Binding-site contacts:
Ligand atom F20 contacts residue LEU71 of chain 1.A at 3.5 Å.
Ligand atom N7 contacts residue THR86 of chain 1.A at 3.6 Å.
Ligand atom O24 contacts residue PHE152 of chain 1.A at 3.8 Å.
Ligand atom C17 contacts residue LEU71 of chain 1.A at 3.5 Å (hydrophobic).
Ligand atom F19 contacts residue LYS40 of chain 1.A at 3.7 Å.
Ligand atom C18 contacts residue LEU71 of chain 1.A at 3.4 Å (hydrophobic).
Ligand atom O23 contacts residue ASP151 of chain 1.A at 3.5 Å (salt-bridge).
Ligand atom O12 contacts residue PHE140 of chain 1.A at 3.7 Å.
Ligand atom O23 contacts residue PHE152 of chain 1.A at 2.5 Å (h-bond).
Ligand atom C6 contacts residue TRP88 of chain 1.A at 3.7 Å (hydrophobic).
Ligand atom N4 contacts residue CYS89 of chain 1.A at 3.0 Å (h-bond).
Ligand atom N21 contacts residue ASP151 of chain 1.A at 3.2 Å (salt-bridge).
Ligand atom C15 contacts residue THR86 of chain 1.A at 3.7 Å.
Ligand atom C15 contacts residue ILE84 of chain 1.A at 3.8 Å (hydrophobic).
Ligand atom C8 contacts residue ALA38 of chain 1.A at 3.6 Å (hydrophobic).
Ligand atom C5 contacts residue CYS89 of chain 1.A at 3.7 Å (hydrophobic).
Ligand atom C8 contacts residue LEU71 of chain 1.A at 3.6 Å (hydrophobic).
Ligand atom C5 contacts residue TRP88 of chain 1.A at 3.3 Å (hydrophobic).
Ligand atom C26 contacts residue PHE152 of chain 1.A at 3.7 Å (hydrophobic).
Ligand atom N4 contacts residue TRP88 of chain 1.A at 3.4 Å.
Ligand atom N7 contacts residue ALA38 of chain 1.A at 3.6 Å.
Ligand atom C27 contacts residue LEU71 of chain 1.A at 3.5 Å (hydrophobic).
Ligand atom F20 contacts residue ASP151 of chain 1.A at 3.6 Å.
Ligand atom O12 contacts residue VAL28 of chain 1.A at 3.7 Å.
Ligand atom O24 contacts residue LYS40 of chain 1.A at 3.4 Å (salt-bridge).
Ligand atom C8 contacts residue GLN87 of chain 1.A at 3.7 Å.
Ligand atom C16 contacts residue ILE84 of chain 1.A at 3.7 Å (hydrophobic).
Ligand atom N21 contacts residue LEU71 of chain 1.A at 3.7 Å.
Ligand atom N7 contacts residue LEU71 of chain 1.A at 3.6 Å.
Ligand atom N7 contacts residue GLN87 of chain 1.A at 3.0 Å (h-bond).
Ligand atom C8 contacts residue THR86 of chain 1.A at 3.3 Å.
Ligand atom F19 contacts residue VAL28 of chain 1.A at 3.8 Å.
Ligand atom C15 contacts residue LYS40 of chain 1.A at 3.4 Å.
Ligand atom C14 contacts residue LYS40 of chain 1.A at 3.7 Å.
Ligand atom C25 contacts residue LEU62 of chain 1.A at 3.5 Å (hydrophobic).
Ligand atom C3 contacts residue CYS89 of chain 1.A at 3.8 Å (hydrophobic).
Ligand atom S22 contacts residue PHE152 of chain 1.A at 3.8 Å.
Ligand atom F19 contacts residue ALA38 of chain 1.A at 3.4 Å.
Ligand atom F20 contacts residue PHE140 of chain 1.A at 3.0 Å.
Ligand atom CL10 contacts residue ILE20 of chain 1.A at 3.7 Å.

The protein below binds the small molecule below.
Small molecule (SMILES): CCCS(=O)(=O)Nc1ccc(F)c(C(=O)c2c[nH]c3ncc(Cl)cc23)c1F

Sequence of chain 1.A:
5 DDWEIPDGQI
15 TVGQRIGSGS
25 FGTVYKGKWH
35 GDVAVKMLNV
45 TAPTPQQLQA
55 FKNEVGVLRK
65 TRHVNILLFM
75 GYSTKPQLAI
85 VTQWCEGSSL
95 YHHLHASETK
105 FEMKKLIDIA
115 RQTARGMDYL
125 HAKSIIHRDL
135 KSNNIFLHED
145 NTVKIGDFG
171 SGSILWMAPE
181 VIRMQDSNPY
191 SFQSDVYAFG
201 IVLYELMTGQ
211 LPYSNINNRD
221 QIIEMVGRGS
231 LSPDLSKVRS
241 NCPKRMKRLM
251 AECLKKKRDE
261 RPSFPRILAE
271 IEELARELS